This small molecule binds to this protein.
Small molecule (SMILES): CC(=O)N[C@H]1[C@H](O[C@H]2[C@H](O)[C@@H](NC(C)=O)CO[C@@H]2CO)O[C@H](CO)[C@@H](O)[C@@H]1O

Sequence of chain 1.K:
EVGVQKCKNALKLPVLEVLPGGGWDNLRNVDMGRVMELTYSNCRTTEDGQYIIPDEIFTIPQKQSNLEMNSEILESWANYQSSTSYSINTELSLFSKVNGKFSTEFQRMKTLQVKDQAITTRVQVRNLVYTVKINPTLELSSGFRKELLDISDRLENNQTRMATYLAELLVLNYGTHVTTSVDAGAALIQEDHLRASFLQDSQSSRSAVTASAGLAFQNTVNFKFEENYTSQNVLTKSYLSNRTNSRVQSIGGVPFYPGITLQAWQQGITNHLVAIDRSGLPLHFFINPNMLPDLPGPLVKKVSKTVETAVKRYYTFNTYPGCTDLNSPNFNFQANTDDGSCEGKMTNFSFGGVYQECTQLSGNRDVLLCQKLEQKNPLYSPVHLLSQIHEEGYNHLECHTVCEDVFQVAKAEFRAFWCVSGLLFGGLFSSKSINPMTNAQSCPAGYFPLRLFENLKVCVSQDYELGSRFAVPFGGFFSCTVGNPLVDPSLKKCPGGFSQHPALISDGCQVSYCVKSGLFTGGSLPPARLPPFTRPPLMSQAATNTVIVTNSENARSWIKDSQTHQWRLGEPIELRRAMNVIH

Binding-site contacts:
Ligand atom C5 contacts residue ASN168 of chain 1.K at 3.7 Å.
Ligand atom O5 contacts residue ASN168 of chain 1.K at 2.4 Å (h-bond).
Ligand atom O7 contacts residue ASN168 of chain 1.K at 3.5 Å (h-bond).
Ligand atom C8 contacts residue CYS418 of chain 1.L at 3.9 Å (hydrophobic).
Ligand atom C4 contacts residue ASN168 of chain 1.K at 4.3 Å.
Ligand atom C3 contacts residue ASN168 of chain 1.K at 3.8 Å.
Ligand atom C7 contacts residue ASN168 of chain 1.K at 3.3 Å.
Ligand atom O7 contacts residue GLN587 of chain 1.K at 3.8 Å.
Ligand atom N2 contacts residue ASN168 of chain 1.K at 2.9 Å (h-bond).
Ligand atom C8 contacts residue ASN168 of chain 1.K at 4.4 Å.
Ligand atom C2 contacts residue GLN587 of chain 1.K at 4.5 Å.
Ligand atom O6 contacts residue GLN587 of chain 1.K at 4.4 Å.
Ligand atom O7 contacts residue THR590 of chain 1.K at 4.0 Å.
Ligand atom C7 contacts residue THR590 of chain 1.K at 4.4 Å.
Ligand atom C1 contacts residue ASN168 of chain 1.K at 1.4 Å.
Ligand atom C2 contacts residue ASN168 of chain 1.K at 2.5 Å.
Ligand atom C8 contacts residue THR590 of chain 1.K at 4.5 Å.

Sequence of chain 1.L:
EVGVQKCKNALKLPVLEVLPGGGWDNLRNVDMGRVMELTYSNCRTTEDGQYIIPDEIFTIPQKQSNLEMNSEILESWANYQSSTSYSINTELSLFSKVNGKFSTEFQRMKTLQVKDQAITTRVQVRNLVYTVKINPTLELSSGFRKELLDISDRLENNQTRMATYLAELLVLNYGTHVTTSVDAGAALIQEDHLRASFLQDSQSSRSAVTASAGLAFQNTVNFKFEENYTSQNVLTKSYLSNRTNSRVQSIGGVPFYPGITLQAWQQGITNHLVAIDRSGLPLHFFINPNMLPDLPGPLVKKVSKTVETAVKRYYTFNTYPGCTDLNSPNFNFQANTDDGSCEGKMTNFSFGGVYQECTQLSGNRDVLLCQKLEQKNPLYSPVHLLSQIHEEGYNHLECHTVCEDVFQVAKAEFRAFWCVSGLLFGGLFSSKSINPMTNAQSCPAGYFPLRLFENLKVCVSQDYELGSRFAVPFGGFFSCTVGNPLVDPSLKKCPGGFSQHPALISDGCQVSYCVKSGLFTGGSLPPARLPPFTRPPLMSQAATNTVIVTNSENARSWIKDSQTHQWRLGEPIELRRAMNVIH